A protein and the small-molecule ligand that binds it are described below.
Small molecule (SMILES): CC(=O)N[C@@H](C)c1cccc2ccccc12

Sequence of chain 1.A:
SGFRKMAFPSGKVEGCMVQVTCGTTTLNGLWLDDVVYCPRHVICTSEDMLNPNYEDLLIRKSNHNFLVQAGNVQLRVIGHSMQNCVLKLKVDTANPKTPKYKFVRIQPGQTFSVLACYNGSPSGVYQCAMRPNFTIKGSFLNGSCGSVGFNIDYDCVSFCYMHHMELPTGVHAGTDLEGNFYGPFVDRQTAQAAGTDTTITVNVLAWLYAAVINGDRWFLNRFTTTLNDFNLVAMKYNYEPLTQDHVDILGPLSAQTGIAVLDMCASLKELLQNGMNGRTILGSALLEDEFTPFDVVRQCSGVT

Binding-site contacts:
Ligand atom C contacts residue HIS41 of chain 1.A at 4.5 Å.
Ligand atom C1 contacts residue HIS41 of chain 1.A at 3.9 Å.
Ligand atom C2 contacts residue HIS41 of chain 1.A at 4.3 Å.
Ligand atom C1 contacts residue CYS145 of chain 1.A at 4.2 Å (hydrophobic).
Ligand atom C5 contacts residue GLY143 of chain 1.A at 4.4 Å.
Ligand atom C12 contacts residue MET49 of chain 1.A at 4.4 Å (hydrophobic).
Ligand atom C6 contacts residue ASN142 of chain 1.A at 3.3 Å.
Ligand atom N contacts residue LEU27 of chain 1.A at 4.3 Å.
Ligand atom C10 contacts residue CYS44 of chain 1.A at 4.3 Å (hydrophobic).
Ligand atom C3 contacts residue CYS145 of chain 1.A at 1.8 Å (hydrophobic).
Ligand atom C3 contacts residue GLY143 of chain 1.A at 4.2 Å.
Ligand atom C2 contacts residue CYS145 of chain 1.A at 2.8 Å (hydrophobic).
Ligand atom O contacts residue LEU27 of chain 1.A at 4.0 Å.
Ligand atom C7 contacts residue ASN142 of chain 1.A at 4.1 Å.
Ligand atom C10 contacts residue SER46 of chain 1.A at 3.4 Å.
Ligand atom C contacts residue ASN142 of chain 1.A at 3.7 Å.
Ligand atom C11 contacts residue CYS44 of chain 1.A at 4.1 Å (hydrophobic).
Ligand atom C2 contacts residue SER144 of chain 1.A at 4.4 Å.
Ligand atom O contacts residue GLY143 of chain 1.A at 2.9 Å (h-bond).
Ligand atom C11 contacts residue THR45 of chain 1.A at 4.3 Å.
Ligand atom C13 contacts residue ASN142 of chain 1.A at 4.4 Å.
Ligand atom C4 contacts residue ASN142 of chain 1.A at 3.6 Å.
Ligand atom O contacts residue SER144 of chain 1.A at 3.4 Å (h-bond).
Ligand atom C1 contacts residue ASN142 of chain 1.A at 4.2 Å.
Ligand atom C10 contacts residue THR45 of chain 1.A at 4.0 Å.
Ligand atom O contacts residue THR26 of chain 1.A at 4.4 Å.
Ligand atom C11 contacts residue MET49 of chain 1.A at 3.9 Å (hydrophobic).
Ligand atom O contacts residue CYS145 of chain 1.A at 3.3 Å (h-bond).
Ligand atom C9 contacts residue SER46 of chain 1.A at 4.1 Å.
Ligand atom N contacts residue HIS41 of chain 1.A at 3.6 Å.
Ligand atom N contacts residue CYS145 of chain 1.A at 3.4 Å (h-bond).
Ligand atom C5 contacts residue ASN142 of chain 1.A at 3.0 Å.
Ligand atom C11 contacts residue SER46 of chain 1.A at 3.9 Å.
Ligand atom C9 contacts residue THR25 of chain 1.A at 4.4 Å.
Ligand atom C3 contacts residue SER144 of chain 1.A at 4.3 Å.
Ligand atom C8 contacts residue THR25 of chain 1.A at 4.5 Å.
Ligand atom C2 contacts residue GLY143 of chain 1.A at 3.7 Å.
Ligand atom C contacts residue CYS145 of chain 1.A at 4.0 Å (hydrophobic).
Ligand atom O contacts residue ASN142 of chain 1.A at 4.0 Å.